Binding-site contacts:
Ligand atom C8 contacts residue ASN326 of chain 1.C at 4.1 Å.
Ligand atom N2 contacts residue ASN326 of chain 1.C at 2.9 Å (h-bond).
Ligand atom O4 contacts residue ALA323 of chain 1.C at 4.3 Å.
Ligand atom C2 contacts residue ASN326 of chain 1.C at 3.4 Å.
Ligand atom O6 contacts residue ASP322 of chain 1.C at 4.3 Å.
Ligand atom C3 contacts residue ASN326 of chain 1.C at 3.5 Å.
Ligand atom C1 contacts residue ASN326 of chain 1.C at 3.5 Å.
Ligand atom O3 contacts residue ASN326 of chain 1.C at 4.2 Å.
Ligand atom C7 contacts residue ASN326 of chain 1.C at 3.8 Å.
Ligand atom O4 contacts residue ASP322 of chain 1.C at 3.8 Å.

This small molecule binds to this protein.
Small molecule (SMILES): CC(=O)N[C@@H]1[C@@H](O)[C@H](O)[C@@H](CO)O[C@H]1O

Sequence of chain 1.C:
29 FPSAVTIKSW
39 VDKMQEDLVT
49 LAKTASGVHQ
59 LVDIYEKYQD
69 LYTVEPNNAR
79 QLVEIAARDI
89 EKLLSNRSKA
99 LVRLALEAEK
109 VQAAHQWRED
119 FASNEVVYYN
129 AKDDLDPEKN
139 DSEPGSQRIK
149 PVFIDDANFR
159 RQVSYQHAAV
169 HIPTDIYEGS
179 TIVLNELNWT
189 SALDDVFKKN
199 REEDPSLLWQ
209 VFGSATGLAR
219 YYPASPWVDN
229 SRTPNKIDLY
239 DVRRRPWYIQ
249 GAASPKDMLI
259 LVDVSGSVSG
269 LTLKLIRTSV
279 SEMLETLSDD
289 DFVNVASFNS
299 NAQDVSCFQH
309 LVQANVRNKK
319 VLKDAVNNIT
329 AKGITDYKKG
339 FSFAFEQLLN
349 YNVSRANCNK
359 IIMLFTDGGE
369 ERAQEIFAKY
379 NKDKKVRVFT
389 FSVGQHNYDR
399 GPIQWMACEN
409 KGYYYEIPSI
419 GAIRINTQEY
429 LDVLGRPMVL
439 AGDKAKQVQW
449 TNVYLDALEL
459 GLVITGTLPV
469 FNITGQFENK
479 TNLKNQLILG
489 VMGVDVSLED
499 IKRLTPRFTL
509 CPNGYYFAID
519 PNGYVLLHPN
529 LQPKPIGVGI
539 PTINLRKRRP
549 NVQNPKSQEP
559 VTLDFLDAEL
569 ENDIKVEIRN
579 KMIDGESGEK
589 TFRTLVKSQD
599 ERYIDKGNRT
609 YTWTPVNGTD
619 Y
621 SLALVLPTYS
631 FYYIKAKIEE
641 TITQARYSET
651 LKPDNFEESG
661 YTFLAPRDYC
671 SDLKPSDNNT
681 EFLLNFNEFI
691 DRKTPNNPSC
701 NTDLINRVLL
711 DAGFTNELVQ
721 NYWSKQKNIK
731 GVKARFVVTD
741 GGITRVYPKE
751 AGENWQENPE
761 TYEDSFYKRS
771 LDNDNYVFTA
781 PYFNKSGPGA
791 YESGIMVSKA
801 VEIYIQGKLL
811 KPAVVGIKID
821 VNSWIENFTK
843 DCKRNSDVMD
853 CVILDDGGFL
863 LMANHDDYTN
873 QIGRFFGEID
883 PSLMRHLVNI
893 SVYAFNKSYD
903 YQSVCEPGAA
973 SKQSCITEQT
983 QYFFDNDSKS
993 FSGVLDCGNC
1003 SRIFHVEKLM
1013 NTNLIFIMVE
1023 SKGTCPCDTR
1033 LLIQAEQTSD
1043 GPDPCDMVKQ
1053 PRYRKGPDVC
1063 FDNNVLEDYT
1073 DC